Binding-site contacts:
Ligand atom C5 contacts residue TRP44 of chain 1.B at 3.4 Å (hydrophobic).
Ligand atom C7 contacts residue GLY135 of chain 1.B at 3.4 Å.
Ligand atom C7 contacts residue TRP15 of chain 1.B at 3.2 Å (hydrophobic).
Ligand atom C8 contacts residue VAL42 of chain 1.B at 4.0 Å (hydrophobic).
Ligand atom C2 contacts residue TRP15 of chain 1.B at 4.1 Å (hydrophobic).
Ligand atom C3 contacts residue GLY135 of chain 1.B at 3.9 Å.
Ligand atom C8 contacts residue TYR21 of chain 1.B at 3.7 Å (hydrophobic).
Ligand atom O6 contacts residue THR14 of chain 1.B at 3.7 Å.
Ligand atom O7 contacts residue VAL42 of chain 1.B at 3.5 Å.
Ligand atom C2 contacts residue GLY135 of chain 1.B at 3.8 Å.
Ligand atom O5 contacts residue TRP137 of chain 1.B at 3.5 Å.
Ligand atom O6 contacts residue ASP59 of chain 1.L at 3.9 Å.
Ligand atom C7 contacts residue TRP44 of chain 1.B at 3.9 Å (hydrophobic).
Ligand atom C1 contacts residue TRP137 of chain 1.B at 3.8 Å (hydrophobic).
Ligand atom O5 contacts residue TRP44 of chain 1.B at 3.6 Å.
Ligand atom C1 contacts residue TRP44 of chain 1.B at 3.8 Å (hydrophobic).
Ligand atom C3 contacts residue TRP15 of chain 1.B at 4.0 Å (hydrophobic).
Ligand atom N2 contacts residue TRP15 of chain 1.B at 3.2 Å (h-bond).
Ligand atom O4 contacts residue SER43 of chain 1.B at 3.4 Å.
Ligand atom O6 contacts residue TRP44 of chain 1.B at 4.0 Å.
Ligand atom C7 contacts residue SER43 of chain 1.B at 3.9 Å.
Ligand atom C8 contacts residue TRP15 of chain 1.B at 3.4 Å (hydrophobic).
Ligand atom C7 contacts residue VAL42 of chain 1.B at 4.1 Å (hydrophobic).
Ligand atom O7 contacts residue TRP44 of chain 1.B at 2.8 Å (h-bond).
Ligand atom C5 contacts residue TRP137 of chain 1.B at 3.4 Å (hydrophobic).
Ligand atom O1 contacts residue TRP137 of chain 1.B at 4.1 Å.
Ligand atom C6 contacts residue TRP137 of chain 1.B at 3.6 Å (hydrophobic).
Ligand atom O7 contacts residue GLY135 of chain 1.B at 3.4 Å (h-bond).
Ligand atom O7 contacts residue TRP15 of chain 1.B at 3.7 Å.
Ligand atom O7 contacts residue SER43 of chain 1.B at 2.9 Å (h-bond).
Ligand atom O3 contacts residue TRP15 of chain 1.B at 3.2 Å (h-bond).
Ligand atom C4 contacts residue SER43 of chain 1.B at 4.0 Å.
Ligand atom C3 contacts residue SER43 of chain 1.B at 3.6 Å.
Ligand atom O3 contacts residue GLY135 of chain 1.B at 3.8 Å.
Ligand atom O3 contacts residue SER43 of chain 1.B at 3.4 Å (h-bond).
Ligand atom O3 contacts residue TRP44 of chain 1.B at 3.4 Å.
Ligand atom C6 contacts residue TRP44 of chain 1.B at 3.3 Å (hydrophobic).
Ligand atom N2 contacts residue GLY135 of chain 1.B at 2.7 Å (h-bond).
Ligand atom C6 contacts residue THR14 of chain 1.B at 3.9 Å.
Ligand atom C6 contacts residue ASP59 of chain 1.L at 3.9 Å.

This small molecule binds to this protein.
Small molecule (SMILES): CC(=O)N[C@@H]1[C@@H](O)[C@H](O[C@@H]2O[C@H](CO)[C@@H](O[C@@H]3O[C@H](CO)[C@@H](O)[C@H](O)[C@H]3NC(C)=O)[C@H](O)[C@H]2NC(C)=O)[C@@H](CO)O[C@H]1O

Sequence of chain 1.L:
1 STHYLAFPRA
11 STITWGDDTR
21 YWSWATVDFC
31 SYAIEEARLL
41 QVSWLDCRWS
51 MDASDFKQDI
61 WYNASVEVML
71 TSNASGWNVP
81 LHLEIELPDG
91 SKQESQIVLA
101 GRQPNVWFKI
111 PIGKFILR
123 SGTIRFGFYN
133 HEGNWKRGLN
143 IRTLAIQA

Sequence of chain 1.B:
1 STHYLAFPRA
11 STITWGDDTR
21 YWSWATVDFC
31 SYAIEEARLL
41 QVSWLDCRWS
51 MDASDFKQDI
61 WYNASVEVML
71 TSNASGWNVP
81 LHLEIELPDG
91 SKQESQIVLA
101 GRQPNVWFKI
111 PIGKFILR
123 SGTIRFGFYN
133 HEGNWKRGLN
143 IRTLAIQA